Binding-site contacts:
Ligand atom C7 contacts residue ASN294 of chain 2.A at 3.2 Å.
Ligand atom O6 contacts residue GLN431 of chain 2.A at 4.2 Å.
Ligand atom O7 contacts residue ASN294 of chain 2.A at 3.1 Å (h-bond).
Ligand atom O5 contacts residue ILE315 of chain 2.A at 3.8 Å.
Ligand atom C8 contacts residue VAL433 of chain 2.A at 4.0 Å (hydrophobic).
Ligand atom C5 contacts residue ASN294 of chain 2.A at 3.8 Å.
Ligand atom N2 contacts residue ASN294 of chain 2.A at 2.9 Å (h-bond).
Ligand atom O5 contacts residue ASN294 of chain 2.A at 2.5 Å (h-bond).
Ligand atom C1 contacts residue ASN294 of chain 2.A at 1.5 Å.
Ligand atom C4 contacts residue ASN294 of chain 2.A at 4.4 Å.
Ligand atom C2 contacts residue ASN294 of chain 2.A at 2.5 Å.
Ligand atom C3 contacts residue ASN294 of chain 2.A at 3.9 Å.
Ligand atom C8 contacts residue ASN294 of chain 2.A at 4.4 Å.

Sequence of chain 2.A:
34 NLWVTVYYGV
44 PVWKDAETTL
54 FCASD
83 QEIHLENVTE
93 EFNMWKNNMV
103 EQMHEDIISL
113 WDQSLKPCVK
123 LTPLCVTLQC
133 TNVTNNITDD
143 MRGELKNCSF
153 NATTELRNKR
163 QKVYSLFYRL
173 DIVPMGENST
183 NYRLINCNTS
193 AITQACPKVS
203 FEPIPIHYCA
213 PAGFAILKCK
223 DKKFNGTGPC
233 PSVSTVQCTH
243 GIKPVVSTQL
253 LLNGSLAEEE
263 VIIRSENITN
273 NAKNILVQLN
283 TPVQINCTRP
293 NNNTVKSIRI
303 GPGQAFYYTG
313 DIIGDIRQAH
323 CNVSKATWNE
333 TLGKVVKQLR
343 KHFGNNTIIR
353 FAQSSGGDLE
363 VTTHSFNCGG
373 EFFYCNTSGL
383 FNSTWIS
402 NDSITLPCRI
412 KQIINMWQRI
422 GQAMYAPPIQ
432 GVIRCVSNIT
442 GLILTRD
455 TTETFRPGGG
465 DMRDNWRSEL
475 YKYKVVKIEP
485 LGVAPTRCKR

This protein binds this small molecule.
Small molecule (SMILES): CC(=O)N[C@@H]1[C@@H](O)[C@H](O)[C@@H](CO)O[C@H]1O